Sequence of chain 1.K:
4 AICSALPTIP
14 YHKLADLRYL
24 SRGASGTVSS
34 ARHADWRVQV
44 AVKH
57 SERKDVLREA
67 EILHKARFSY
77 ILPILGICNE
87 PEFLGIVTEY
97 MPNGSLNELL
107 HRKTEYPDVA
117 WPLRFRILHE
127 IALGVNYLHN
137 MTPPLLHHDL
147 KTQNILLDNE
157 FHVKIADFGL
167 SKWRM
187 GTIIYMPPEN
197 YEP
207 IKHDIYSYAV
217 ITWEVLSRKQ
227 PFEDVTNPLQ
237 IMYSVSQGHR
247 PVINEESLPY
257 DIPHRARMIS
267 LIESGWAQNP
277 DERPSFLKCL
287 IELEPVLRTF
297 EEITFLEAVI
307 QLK

This protein binds this small molecule.
Small molecule (SMILES): CN1CCN(CCOc2cc3ncc(-c4cc(N)nc(Cl)c4)n3cc2S(=O)(=O)C(C)(C)C)CC1

Binding-site contacts:
Ligand atom O10 contacts residue LEU23 of chain 1.K at 3.6 Å.
Ligand atom C12 contacts residue GLY100 of chain 1.K at 3.7 Å.
Ligand atom CL25 contacts residue THR94 of chain 1.K at 3.3 Å.
Ligand atom C2 contacts residue MET97 of chain 1.K at 3.8 Å (hydrophobic).
Ligand atom C3 contacts residue TYR96 of chain 1.K at 3.9 Å (hydrophobic).
Ligand atom C8 contacts residue MET97 of chain 1.K at 3.8 Å (hydrophobic).
Ligand atom C11 contacts residue MET97 of chain 1.K at 3.5 Å (hydrophobic).
Ligand atom C14 contacts residue LEU152 of chain 1.K at 3.8 Å (hydrophobic).
Ligand atom C24 contacts residue THR94 of chain 1.K at 3.7 Å.
Ligand atom C34 contacts residue SER101 of chain 1.K at 3.8 Å.
Ligand atom C33 contacts residue SER24 of chain 1.K at 3.2 Å.
Ligand atom C21 contacts residue ALA162 of chain 1.K at 3.9 Å (hydrophobic).
Ligand atom C11 contacts residue GLY100 of chain 1.K at 3.8 Å.
Ligand atom N22 contacts residue LYS46 of chain 1.K at 3.8 Å.
Ligand atom O30 contacts residue LEU23 of chain 1.K at 3.1 Å (h-bond).
Ligand atom C12 contacts residue PRO98 of chain 1.K at 3.8 Å (hydrophobic).
Ligand atom O29 contacts residue VAL31 of chain 1.K at 2.7 Å.
Ligand atom C21 contacts residue ASP163 of chain 1.K at 3.9 Å.
Ligand atom C15 contacts residue GLU104 of chain 1.K at 3.4 Å.
Ligand atom N13 contacts residue LEU23 of chain 1.K at 3.7 Å.
Ligand atom N9 contacts residue MET97 of chain 1.K at 2.9 Å (h-bond).
Ligand atom N26 contacts residue ALA162 of chain 1.K at 3.8 Å.
Ligand atom C11 contacts residue TYR96 of chain 1.K at 3.6 Å (hydrophobic).
Ligand atom C11 contacts residue PRO98 of chain 1.K at 3.9 Å (hydrophobic).
Ligand atom C3 contacts residue MET97 of chain 1.K at 3.0 Å (hydrophobic).
Ligand atom C7 contacts residue LEU152 of chain 1.K at 3.9 Å (hydrophobic).
Ligand atom C20 contacts residue LEU152 of chain 1.K at 3.6 Å (hydrophobic).
Ligand atom C34 contacts residue GLY100 of chain 1.K at 3.6 Å.
Ligand atom C16 contacts residue LEU23 of chain 1.K at 3.8 Å (hydrophobic).
Ligand atom C8 contacts residue GLU95 of chain 1.K at 3.5 Å.
Ligand atom N9 contacts residue TYR96 of chain 1.K at 3.8 Å.
Ligand atom O10 contacts residue GLY100 of chain 1.K at 3.8 Å.
Ligand atom C24 contacts residue LEU78 of chain 1.K at 3.6 Å (hydrophobic).
Ligand atom C34 contacts residue GLU104 of chain 1.K at 3.4 Å.
Ligand atom C8 contacts residue LEU152 of chain 1.K at 3.9 Å (hydrophobic).
Ligand atom C23 contacts residue LEU78 of chain 1.K at 3.6 Å (hydrophobic).
Ligand atom O29 contacts residue SER24 of chain 1.K at 3.2 Å.
Ligand atom CL25 contacts residue LYS46 of chain 1.K at 3.8 Å.
Ligand atom C8 contacts residue ALA44 of chain 1.K at 3.5 Å (hydrophobic).
Ligand atom N26 contacts residue ASP163 of chain 1.K at 2.8 Å (salt-bridge).